The protein below binds the small molecule below.
Small molecule (SMILES): OC1C(O)C(O)C(O)C(O)C1O

Sequence of chain 1.A:
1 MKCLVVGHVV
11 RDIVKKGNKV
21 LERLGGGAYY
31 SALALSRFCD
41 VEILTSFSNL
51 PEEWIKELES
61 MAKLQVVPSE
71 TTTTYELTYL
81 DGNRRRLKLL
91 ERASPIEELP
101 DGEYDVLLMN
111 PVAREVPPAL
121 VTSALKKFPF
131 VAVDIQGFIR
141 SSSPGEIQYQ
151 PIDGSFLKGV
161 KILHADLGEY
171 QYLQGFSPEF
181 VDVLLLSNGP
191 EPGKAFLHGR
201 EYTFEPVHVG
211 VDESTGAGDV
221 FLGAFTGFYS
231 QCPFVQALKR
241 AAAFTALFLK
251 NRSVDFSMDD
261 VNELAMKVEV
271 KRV

Binding-site contacts:
Ligand atom O4 contacts residue ARG85 of chain 1.A at 3.9 Å.
Ligand atom O2 contacts residue ASP219 of chain 1.A at 2.8 Å (salt-bridge).
Ligand atom O3 contacts residue MG1 of chain 1.E at 4.1 Å.
Ligand atom O1 contacts residue GLY26 of chain 1.A at 2.8 Å (h-bond).
Ligand atom C3 contacts residue ARG85 of chain 1.A at 4.1 Å.
Ligand atom O5 contacts residue ARG140 of chain 1.A at 2.9 Å (salt-bridge).
Ligand atom O5 contacts residue VAL112 of chain 1.A at 3.8 Å.
Ligand atom O1 contacts residue GLY25 of chain 1.A at 3.2 Å.
Ligand atom O2 contacts residue GLY27 of chain 1.A at 3.1 Å (h-bond).
Ligand atom O3 contacts residue GLN136 of chain 1.A at 3.7 Å.
Ligand atom O1 contacts residue TYR30 of chain 1.A at 3.5 Å.
Ligand atom C6 contacts residue ASP12 of chain 1.A at 3.8 Å.
Ligand atom O2 contacts residue GLY26 of chain 1.A at 2.9 Å.
Ligand atom O6 contacts residue ASP12 of chain 1.A at 2.7 Å (salt-bridge).
Ligand atom C1 contacts residue ASP12 of chain 1.A at 3.5 Å.
Ligand atom O5 contacts residue TYR75 of chain 1.A at 3.6 Å.
Ligand atom C4 contacts residue ARG140 of chain 1.A at 4.0 Å.
Ligand atom C2 contacts residue GLY26 of chain 1.A at 4.0 Å.
Ligand atom O1 contacts residue THR215 of chain 1.A at 3.6 Å.
Ligand atom O5 contacts residue LEU87 of chain 1.A at 4.1 Å.
Ligand atom O3 contacts residue ASP219 of chain 1.A at 2.6 Å (salt-bridge).
Ligand atom C4 contacts residue GLN136 of chain 1.A at 4.2 Å.
Ligand atom C1 contacts residue GLY26 of chain 1.A at 3.5 Å.
Ligand atom C2 contacts residue ASP219 of chain 1.A at 3.4 Å.
Ligand atom C4 contacts residue VAL112 of chain 1.A at 3.9 Å (hydrophobic).
Ligand atom C3 contacts residue ASP219 of chain 1.A at 3.5 Å.
Ligand atom O1 contacts residue ASP12 of chain 1.A at 2.5 Å (salt-bridge).
Ligand atom O4 contacts residue GLN136 of chain 1.A at 3.2 Å (h-bond).
Ligand atom C6 contacts residue GLY26 of chain 1.A at 3.9 Å.
Ligand atom C2 contacts residue GLY216 of chain 1.A at 4.0 Å.
Ligand atom O6 contacts residue VAL10 of chain 1.A at 3.9 Å.
Ligand atom O2 contacts residue TYR30 of chain 1.A at 3.4 Å.
Ligand atom C2 contacts residue TYR30 of chain 1.A at 4.0 Å (hydrophobic).
Ligand atom C2 contacts residue THR215 of chain 1.A at 4.1 Å.
Ligand atom O4 contacts residue ARG140 of chain 1.A at 2.8 Å (salt-bridge).
Ligand atom O3 contacts residue ACP1 of chain 1.D at 3.9 Å.
Ligand atom C5 contacts residue ARG140 of chain 1.A at 3.9 Å.
Ligand atom O6 contacts residue LEU77 of chain 1.A at 4.0 Å.
Ligand atom C1 contacts residue THR215 of chain 1.A at 4.0 Å.
Ligand atom O6 contacts residue TYR75 of chain 1.A at 3.8 Å.